The small molecule below binds the protein below.
Small molecule (SMILES): CC(=O)N[C@H]1[C@H](O[C@H]2[C@H](O)[C@@H](NC(C)=O)CO[C@@H]2CO)O[C@H](CO)[C@@H](O)[C@@H]1O

Sequence of chain 57.F:
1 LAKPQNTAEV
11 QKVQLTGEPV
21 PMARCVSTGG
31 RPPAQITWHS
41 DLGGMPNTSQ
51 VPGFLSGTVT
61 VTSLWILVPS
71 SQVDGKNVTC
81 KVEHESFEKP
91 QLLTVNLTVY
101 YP

Binding-site contacts:
Ligand atom C4 contacts residue ASN77 of chain 57.F at 4.2 Å.
Ligand atom C1 contacts residue ASN77 of chain 57.F at 1.5 Å.
Ligand atom C2 contacts residue NAG1 of chain 57.L at 4.3 Å.
Ligand atom O5 contacts residue NAG1 of chain 57.L at 4.2 Å.
Ligand atom C6 contacts residue THR94 of chain 57.F at 4.0 Å.
Ligand atom C2 contacts residue ASN77 of chain 57.F at 2.3 Å.
Ligand atom O7 contacts residue ASN77 of chain 57.F at 2.3 Å (h-bond).
Ligand atom N2 contacts residue NAG1 of chain 57.L at 4.2 Å.
Ligand atom C1 contacts residue NAG1 of chain 57.L at 3.4 Å.
Ligand atom C8 contacts residue ASN77 of chain 57.F at 4.1 Å.
Ligand atom C3 contacts residue ASN77 of chain 57.F at 3.7 Å.
Ligand atom O5 contacts residue ASN77 of chain 57.F at 2.4 Å (h-bond).
Ligand atom N2 contacts residue ASN77 of chain 57.F at 2.8 Å (h-bond).
Ligand atom C8 contacts residue NAG1 of chain 57.L at 4.3 Å.
Ligand atom C5 contacts residue NAG1 of chain 57.L at 4.5 Å.
Ligand atom O5 contacts residue THR94 of chain 57.F at 3.8 Å.
Ligand atom C5 contacts residue ASN77 of chain 57.F at 3.7 Å.
Ligand atom C7 contacts residue ASN77 of chain 57.F at 2.7 Å.
Ligand atom C7 contacts residue NAG1 of chain 57.L at 4.3 Å.
Ligand atom O6 contacts residue THR94 of chain 57.F at 4.0 Å.